Binding-site contacts:
Ligand atom C5 contacts residue ILE64 of chain 1.B at 3.8 Å (hydrophobic).
Ligand atom C11 contacts residue THR151 of chain 1.B at 4.1 Å.
Ligand atom C1 contacts residue ILE64 of chain 1.B at 4.1 Å (hydrophobic).
Ligand atom C2 contacts residue VAL106 of chain 1.B at 3.1 Å (hydrophobic).
Ligand atom C11 contacts residue VAL29 of chain 1.B at 4.1 Å (hydrophobic).
Ligand atom C10 contacts residue THR151 of chain 1.B at 3.8 Å.
Ligand atom C6 contacts residue ASN32 of chain 1.B at 3.9 Å.
Ligand atom C10 contacts residue ALA33 of chain 1.B at 3.6 Å (hydrophobic).
Ligand atom C3 contacts residue ILE80 of chain 1.B at 4.0 Å (hydrophobic).
Ligand atom N8 contacts residue GLU36 of chain 1.B at 4.1 Å.
Ligand atom N9 contacts residue GLU36 of chain 1.B at 4.0 Å.
Ligand atom C3 contacts residue ILE64 of chain 1.B at 3.8 Å (hydrophobic).
Ligand atom C1 contacts residue VAL106 of chain 1.B at 2.8 Å (hydrophobic).
Ligand atom N12 contacts residue ALA33 of chain 1.B at 3.4 Å.
Ligand atom C10 contacts residue ASP59 of chain 1.B at 3.1 Å.
Ligand atom C5 contacts residue ASN32 of chain 1.B at 3.5 Å.
Ligand atom C2 contacts residue ILE80 of chain 1.B at 3.3 Å (hydrophobic).
Ligand atom C6 contacts residue VAL106 of chain 1.B at 3.7 Å (hydrophobic).
Ligand atom N8 contacts residue ASP59 of chain 1.B at 3.4 Å (salt-bridge).
Ligand atom N8 contacts residue THR151 of chain 1.B at 3.7 Å.
Ligand atom C4 contacts residue ASN32 of chain 1.B at 3.5 Å.
Ligand atom C2 contacts residue ILE64 of chain 1.B at 4.0 Å (hydrophobic).
Ligand atom N9 contacts residue THR151 of chain 1.B at 3.4 Å.
Ligand atom C3 contacts residue ASN32 of chain 1.B at 3.9 Å.
Ligand atom C11 contacts residue ALA33 of chain 1.B at 4.2 Å (hydrophobic).
Ligand atom C1 contacts residue ILE80 of chain 1.B at 4.1 Å (hydrophobic).
Ligand atom N8 contacts residue ALA33 of chain 1.B at 4.1 Å.
Ligand atom N12 contacts residue VAL57 of chain 1.B at 3.3 Å (h-bond).
Ligand atom C4 contacts residue ILE64 of chain 1.B at 3.7 Å (hydrophobic).
Ligand atom C7 contacts residue ALA33 of chain 1.B at 4.2 Å (hydrophobic).
Ligand atom C11 contacts residue VAL153 of chain 1.B at 3.9 Å (hydrophobic).
Ligand atom N9 contacts residue ALA33 of chain 1.B at 3.6 Å.
Ligand atom C7 contacts residue THR151 of chain 1.B at 4.0 Å.
Ligand atom C2 contacts residue ASN32 of chain 1.B at 4.1 Å.
Ligand atom N8 contacts residue ASN32 of chain 1.B at 4.1 Å.
Ligand atom C6 contacts residue ILE64 of chain 1.B at 4.0 Å (hydrophobic).
Ligand atom N12 contacts residue ASP59 of chain 1.B at 3.2 Å (salt-bridge).
Ligand atom C7 contacts residue ASN32 of chain 1.B at 4.0 Å.
Ligand atom N12 contacts residue THR151 of chain 1.B at 3.2 Å (h-bond).
Ligand atom N9 contacts residue ASP59 of chain 1.B at 2.3 Å (salt-bridge).

Sequence of chain 1.B:
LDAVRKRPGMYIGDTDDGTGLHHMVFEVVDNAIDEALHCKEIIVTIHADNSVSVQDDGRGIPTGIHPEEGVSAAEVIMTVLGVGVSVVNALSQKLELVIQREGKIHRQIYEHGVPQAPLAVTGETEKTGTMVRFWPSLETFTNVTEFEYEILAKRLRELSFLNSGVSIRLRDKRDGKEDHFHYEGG

This small molecule binds to this protein.
Small molecule (SMILES): Nc1cc(-c2ccccc2)[nH]n1